Sequence of chain 2.A:
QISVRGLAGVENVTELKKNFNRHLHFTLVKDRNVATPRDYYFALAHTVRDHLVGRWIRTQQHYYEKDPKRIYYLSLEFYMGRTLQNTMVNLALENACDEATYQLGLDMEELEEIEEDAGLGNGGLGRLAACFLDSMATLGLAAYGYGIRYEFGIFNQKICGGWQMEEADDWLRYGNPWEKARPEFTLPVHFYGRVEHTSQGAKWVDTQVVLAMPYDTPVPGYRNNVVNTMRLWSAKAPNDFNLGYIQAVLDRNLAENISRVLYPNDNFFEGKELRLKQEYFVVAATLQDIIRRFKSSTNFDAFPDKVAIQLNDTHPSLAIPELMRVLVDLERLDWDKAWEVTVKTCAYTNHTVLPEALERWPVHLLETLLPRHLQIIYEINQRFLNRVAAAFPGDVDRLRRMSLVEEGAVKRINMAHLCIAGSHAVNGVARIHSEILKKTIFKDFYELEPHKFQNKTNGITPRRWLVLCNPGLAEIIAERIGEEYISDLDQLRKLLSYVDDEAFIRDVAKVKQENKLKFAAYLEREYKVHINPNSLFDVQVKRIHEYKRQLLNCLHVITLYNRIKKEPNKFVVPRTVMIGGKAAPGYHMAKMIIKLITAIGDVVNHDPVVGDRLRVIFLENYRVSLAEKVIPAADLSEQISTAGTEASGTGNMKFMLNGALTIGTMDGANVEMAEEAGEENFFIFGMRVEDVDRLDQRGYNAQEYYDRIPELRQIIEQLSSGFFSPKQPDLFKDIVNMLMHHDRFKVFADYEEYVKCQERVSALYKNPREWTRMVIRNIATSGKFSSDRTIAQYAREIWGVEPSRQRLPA

Sequence of chain 1.A:
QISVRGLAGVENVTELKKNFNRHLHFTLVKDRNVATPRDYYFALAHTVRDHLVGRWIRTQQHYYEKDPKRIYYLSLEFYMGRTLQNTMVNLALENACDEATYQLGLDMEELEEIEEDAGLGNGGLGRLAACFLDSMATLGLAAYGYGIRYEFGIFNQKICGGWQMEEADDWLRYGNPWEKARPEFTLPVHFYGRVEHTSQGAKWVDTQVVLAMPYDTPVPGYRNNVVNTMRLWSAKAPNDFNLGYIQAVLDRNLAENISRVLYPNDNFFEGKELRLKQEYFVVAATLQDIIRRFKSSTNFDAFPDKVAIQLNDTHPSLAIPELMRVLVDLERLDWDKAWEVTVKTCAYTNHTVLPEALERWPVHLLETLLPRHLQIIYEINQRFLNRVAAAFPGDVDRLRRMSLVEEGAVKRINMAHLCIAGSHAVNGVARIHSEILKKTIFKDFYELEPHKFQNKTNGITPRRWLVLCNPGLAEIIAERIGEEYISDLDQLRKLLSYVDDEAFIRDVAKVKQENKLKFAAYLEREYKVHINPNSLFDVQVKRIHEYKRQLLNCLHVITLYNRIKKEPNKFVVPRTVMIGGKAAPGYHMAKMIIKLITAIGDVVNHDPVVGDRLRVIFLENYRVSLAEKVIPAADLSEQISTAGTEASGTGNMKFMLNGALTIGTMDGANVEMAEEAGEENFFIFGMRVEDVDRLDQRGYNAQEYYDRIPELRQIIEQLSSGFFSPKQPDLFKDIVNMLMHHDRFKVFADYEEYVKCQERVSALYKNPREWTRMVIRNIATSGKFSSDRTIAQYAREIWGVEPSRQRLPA

The small molecule below binds the protein below.
Small molecule (SMILES): O=c1[nH]cnc2c1ncn2[C@@H]1O[C@H](COP(=O)(O)O)[C@@H](O)[C@H]1O

Binding-site contacts:
Ligand atom C6 contacts residue TYR76 of chain 2.A at 3.9 Å (hydrophobic).
Ligand atom C5 contacts residue VAL46 of chain 1.A at 4.0 Å (hydrophobic).
Ligand atom P contacts residue ARG311 of chain 2.A at 3.8 Å.
Ligand atom C2' contacts residue VAL46 of chain 1.A at 3.7 Å (hydrophobic).
Ligand atom C1' contacts residue VAL46 of chain 1.A at 4.3 Å (hydrophobic).
Ligand atom C1' contacts residue TYR76 of chain 2.A at 3.7 Å (hydrophobic).
Ligand atom C4' contacts residue VAL46 of chain 1.A at 4.4 Å (hydrophobic).
Ligand atom C2 contacts residue TYR76 of chain 2.A at 4.1 Å (hydrophobic).
Ligand atom O2P contacts residue ARG310 of chain 2.A at 3.5 Å (salt-bridge).
Ligand atom O1P contacts residue ARG311 of chain 2.A at 3.1 Å (salt-bridge).
Ligand atom O4' contacts residue TYR76 of chain 2.A at 3.9 Å.
Ligand atom N7 contacts residue TYR76 of chain 2.A at 3.8 Å.
Ligand atom C4 contacts residue TYR76 of chain 2.A at 3.7 Å (hydrophobic).
Ligand atom N9 contacts residue TYR76 of chain 2.A at 3.7 Å.
Ligand atom O3P contacts residue ARG310 of chain 2.A at 4.0 Å.
Ligand atom O1P contacts residue ARG310 of chain 2.A at 4.4 Å.
Ligand atom O4' contacts residue GLN72 of chain 2.A at 4.2 Å.
Ligand atom N7 contacts residue VAL46 of chain 1.A at 4.0 Å.
Ligand atom C5 contacts residue TYR76 of chain 2.A at 3.8 Å (hydrophobic).
Ligand atom C2 contacts residue ASN45 of chain 1.A at 4.1 Å.
Ligand atom P contacts residue ARG310 of chain 2.A at 4.2 Å.
Ligand atom C8 contacts residue TYR76 of chain 2.A at 3.8 Å (hydrophobic).
Ligand atom O3' contacts residue GLN73 of chain 2.A at 4.4 Å.
Ligand atom C4 contacts residue VAL46 of chain 1.A at 3.9 Å (hydrophobic).
Ligand atom O3P contacts residue PHE197 of chain 2.A at 4.0 Å.
Ligand atom N1 contacts residue ASN45 of chain 1.A at 4.2 Å.
Ligand atom O2' contacts residue GLN73 of chain 2.A at 3.4 Å.
Ligand atom O2' contacts residue ILE69 of chain 2.A at 4.3 Å.
Ligand atom C1' contacts residue GLN72 of chain 2.A at 4.5 Å.
Ligand atom N3 contacts residue TYR76 of chain 2.A at 3.8 Å.
Ligand atom N3 contacts residue VAL46 of chain 1.A at 4.5 Å.
Ligand atom O2' contacts residue GLN72 of chain 2.A at 4.2 Å.
Ligand atom C5' contacts residue GLN72 of chain 2.A at 4.3 Å.
Ligand atom C8 contacts residue VAL46 of chain 1.A at 3.8 Å (hydrophobic).
Ligand atom O6 contacts residue TYR76 of chain 2.A at 4.0 Å.
Ligand atom N1 contacts residue TYR76 of chain 2.A at 4.1 Å.
Ligand atom O3' contacts residue GLN72 of chain 2.A at 3.6 Å.
Ligand atom O2P contacts residue ARG311 of chain 2.A at 3.0 Å (salt-bridge).
Ligand atom N9 contacts residue VAL46 of chain 1.A at 3.8 Å.
Ligand atom C3' contacts residue VAL46 of chain 1.A at 3.8 Å (hydrophobic).